Binding-site contacts:
Ligand atom C6 contacts residue SER114 of chain 1.A at 3.6 Å.
Ligand atom C1 contacts residue ASN113 of chain 1.A at 3.7 Å.
Ligand atom C6 contacts residue ASN112 of chain 1.A at 3.7 Å.
Ligand atom C5 contacts residue ILE94 of chain 1.A at 3.6 Å (hydrophobic).
Ligand atom O6 contacts residue SER114 of chain 1.A at 2.6 Å (h-bond).
Ligand atom O4 contacts residue GLN92 of chain 1.A at 2.8 Å (h-bond).
Ligand atom O3 contacts residue LYS115 of chain 1.A at 2.9 Å (salt-bridge).
Ligand atom O5 contacts residue ARG95 of chain 1.A at 3.7 Å.
Ligand atom O6 contacts residue ASN112 of chain 1.A at 2.8 Å (h-bond).
Ligand atom O5 contacts residue GLN92 of chain 1.A at 2.9 Å (h-bond).
Ligand atom O6 contacts residue SER114 of chain 1.A at 3.4 Å (h-bond).
Ligand atom O6 contacts residue LYS115 of chain 1.A at 2.9 Å (salt-bridge).
Ligand atom O5 contacts residue ASN112 of chain 1.A at 3.5 Å (h-bond).
Ligand atom C6 contacts residue GLU77 of chain 1.A at 3.1 Å.
Ligand atom O5 contacts residue ILE94 of chain 1.A at 3.5 Å.
Ligand atom C3 contacts residue ARG95 of chain 1.A at 3.6 Å.
Ligand atom C4 contacts residue GLN92 of chain 1.A at 3.7 Å.
Ligand atom O6 contacts residue ARG95 of chain 1.A at 2.8 Å (salt-bridge).
Ligand atom O1 contacts residue ASN113 of chain 1.A at 3.4 Å.
Ligand atom O7 contacts residue LYS115 of chain 1.A at 3.4 Å (salt-bridge).
Ligand atom O5 contacts residue ASN113 of chain 1.A at 3.3 Å.
Ligand atom O5 contacts residue ALA93 of chain 1.A at 3.3 Å (h-bond).
Ligand atom C6 contacts residue GLN97 of chain 1.A at 3.6 Å.
Ligand atom C4 contacts residue ASN113 of chain 1.A at 3.6 Å.
Ligand atom O6 contacts residue ASN113 of chain 1.A at 3.3 Å.
Ligand atom O2 contacts residue ARG95 of chain 1.A at 3.5 Å.
Ligand atom C5 contacts residue GLN92 of chain 1.A at 3.6 Å.
Ligand atom O5 contacts residue LYS115 of chain 1.A at 3.8 Å.
Ligand atom C1 contacts residue GLN92 of chain 1.A at 3.5 Å.
Ligand atom C1 contacts residue ALA93 of chain 1.A at 3.5 Å (hydrophobic).
Ligand atom C2 contacts residue GLN92 of chain 1.A at 3.6 Å.
Ligand atom C2 contacts residue ASN113 of chain 1.A at 3.6 Å.
Ligand atom O6 contacts residue ILE94 of chain 1.A at 3.3 Å.
Ligand atom C6 contacts residue ASP85 of chain 1.A at 3.4 Å.
Ligand atom C6 contacts residue LYS115 of chain 1.A at 3.6 Å.
Ligand atom O6 contacts residue ASP85 of chain 1.A at 2.6 Å (salt-bridge).
Ligand atom O6 contacts residue GLN97 of chain 1.A at 3.3 Å.
Ligand atom C6 contacts residue GLN92 of chain 1.A at 3.7 Å.
Ligand atom O4 contacts residue LYS55 of chain 1.A at 3.8 Å.
Ligand atom O6 contacts residue GLU77 of chain 1.A at 3.4 Å (salt-bridge).

A small-molecule ligand and the protein it binds are described below.
Small molecule (SMILES): CC(=O)N[C@@H]1[C@@H](O)[C@H](O[C@@H]2O[C@H](CO)[C@H](O)[C@H](O[C@H]3O[C@H](CO)[C@H](O)[C@H](O)[C@H]3O)[C@H]2O)[C@@H](CO)O[C@H]1O

Sequence of chain 1.A:
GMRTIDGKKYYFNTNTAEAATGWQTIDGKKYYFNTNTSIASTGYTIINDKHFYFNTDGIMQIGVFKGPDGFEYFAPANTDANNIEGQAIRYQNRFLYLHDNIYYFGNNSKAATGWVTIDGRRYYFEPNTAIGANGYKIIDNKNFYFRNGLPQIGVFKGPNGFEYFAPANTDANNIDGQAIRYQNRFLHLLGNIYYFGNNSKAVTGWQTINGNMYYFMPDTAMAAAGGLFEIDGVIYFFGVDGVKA